A protein and the small-molecule ligand that binds it are described below.
Small molecule (SMILES): CC(=O)N[C@H]1[C@H](O[C@H]2[C@H](O)[C@@H](NC(C)=O)CO[C@@H]2CO)O[C@H](CO)[C@@H](O)[C@@H]1O

Sequence of chain 1.D:
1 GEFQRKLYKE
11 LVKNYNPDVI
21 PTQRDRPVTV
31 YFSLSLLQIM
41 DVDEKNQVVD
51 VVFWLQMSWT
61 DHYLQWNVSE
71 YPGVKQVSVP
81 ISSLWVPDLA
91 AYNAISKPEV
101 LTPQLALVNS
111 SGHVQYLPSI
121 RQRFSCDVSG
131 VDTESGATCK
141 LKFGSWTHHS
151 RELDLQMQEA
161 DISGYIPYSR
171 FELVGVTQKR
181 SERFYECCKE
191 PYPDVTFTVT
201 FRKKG

Binding-site contacts:
Ligand atom C2 contacts residue SER111 of chain 1.D at 3.5 Å.
Ligand atom C3 contacts residue ASN109 of chain 1.D at 3.9 Å.
Ligand atom C1 contacts residue HIS113 of chain 1.D at 3.7 Å.
Ligand atom N2 contacts residue ASN109 of chain 1.D at 3.0 Å (h-bond).
Ligand atom C5 contacts residue ASN109 of chain 1.D at 3.6 Å.
Ligand atom O6 contacts residue HIS113 of chain 1.D at 4.3 Å.
Ligand atom O5 contacts residue HIS113 of chain 1.D at 3.6 Å.
Ligand atom N2 contacts residue SER111 of chain 1.D at 2.7 Å (h-bond).
Ligand atom C4 contacts residue ASN109 of chain 1.D at 4.2 Å.
Ligand atom C8 contacts residue SER111 of chain 1.D at 3.7 Å.
Ligand atom C1 contacts residue ASN109 of chain 1.D at 1.4 Å.
Ligand atom C2 contacts residue ASN109 of chain 1.D at 2.5 Å.
Ligand atom C8 contacts residue HIS113 of chain 1.D at 4.2 Å.
Ligand atom O5 contacts residue ASN109 of chain 1.D at 2.3 Å (h-bond).
Ligand atom C8 contacts residue SER110 of chain 1.D at 3.4 Å.
Ligand atom C6 contacts residue HIS113 of chain 1.D at 3.4 Å.
Ligand atom O7 contacts residue ASN109 of chain 1.D at 4.2 Å.
Ligand atom C1 contacts residue SER111 of chain 1.D at 3.3 Å.
Ligand atom C7 contacts residue ASN109 of chain 1.D at 3.8 Å.
Ligand atom C3 contacts residue SER111 of chain 1.D at 4.0 Å.
Ligand atom C7 contacts residue SER111 of chain 1.D at 3.7 Å.
Ligand atom C5 contacts residue HIS113 of chain 1.D at 3.8 Å.